Binding-site contacts:
Ligand atom O5 contacts residue ASN177 of chain 1.K at 2.4 Å (h-bond).
Ligand atom O7 contacts residue ASN177 of chain 1.K at 4.4 Å.
Ligand atom O6 contacts residue THR227 of chain 1.K at 2.8 Å (h-bond).
Ligand atom O6 contacts residue ASP232 of chain 1.K at 3.5 Å (salt-bridge).
Ligand atom N2 contacts residue ASN177 of chain 1.K at 2.9 Å (h-bond).
Ligand atom C7 contacts residue ASN177 of chain 1.K at 3.9 Å.
Ligand atom C6 contacts residue ASP232 of chain 1.K at 4.3 Å.
Ligand atom N2 contacts residue THR180 of chain 1.K at 4.1 Å.
Ligand atom C5 contacts residue ASN229 of chain 1.K at 4.0 Å.
Ligand atom C1 contacts residue ASN177 of chain 1.K at 1.4 Å.
Ligand atom C6 contacts residue THR227 of chain 1.K at 3.2 Å.
Ligand atom C7 contacts residue GLU211 of chain 1.K at 4.1 Å.
Ligand atom C8 contacts residue THR227 of chain 1.K at 3.6 Å.
Ligand atom N2 contacts residue GLY210 of chain 1.K at 4.2 Å.
Ligand atom C4 contacts residue ASN229 of chain 1.K at 4.4 Å.
Ligand atom C8 contacts residue THR180 of chain 1.K at 3.7 Å.
Ligand atom O7 contacts residue ASN229 of chain 1.K at 4.2 Å.
Ligand atom O7 contacts residue SER228 of chain 1.K at 3.4 Å.
Ligand atom N2 contacts residue GLU211 of chain 1.K at 3.9 Å.
Ligand atom C2 contacts residue SER228 of chain 1.K at 4.4 Å.
Ligand atom C1 contacts residue ASN229 of chain 1.K at 4.0 Å.
Ligand atom C4 contacts residue ASN177 of chain 1.K at 4.2 Å.
Ligand atom C7 contacts residue THR227 of chain 1.K at 3.6 Å.
Ligand atom O5 contacts residue ASN229 of chain 1.K at 4.3 Å.
Ligand atom C1 contacts residue GLY210 of chain 1.K at 4.1 Å.
Ligand atom C2 contacts residue ASN177 of chain 1.K at 2.5 Å.
Ligand atom O4 contacts residue ASN229 of chain 1.K at 4.3 Å.
Ligand atom C7 contacts residue THR180 of chain 1.K at 3.7 Å.
Ligand atom N2 contacts residue THR227 of chain 1.K at 4.0 Å.
Ligand atom O7 contacts residue THR227 of chain 1.K at 3.3 Å (h-bond).
Ligand atom O6 contacts residue ASN229 of chain 1.K at 4.2 Å.
Ligand atom C3 contacts residue ASN177 of chain 1.K at 3.8 Å.
Ligand atom C5 contacts residue ASN177 of chain 1.K at 3.7 Å.
Ligand atom O5 contacts residue THR227 of chain 1.K at 4.3 Å.
Ligand atom C5 contacts residue THR227 of chain 1.K at 3.6 Å.
Ligand atom C8 contacts residue GLU211 of chain 1.K at 3.2 Å.
Ligand atom O3 contacts residue ASP232 of chain 1.K at 4.0 Å.
Ligand atom O4 contacts residue THR227 of chain 1.K at 4.0 Å.
Ligand atom C7 contacts residue SER228 of chain 1.K at 4.2 Å.
Ligand atom O7 contacts residue THR180 of chain 1.K at 3.8 Å.

Sequence of chain 1.K:
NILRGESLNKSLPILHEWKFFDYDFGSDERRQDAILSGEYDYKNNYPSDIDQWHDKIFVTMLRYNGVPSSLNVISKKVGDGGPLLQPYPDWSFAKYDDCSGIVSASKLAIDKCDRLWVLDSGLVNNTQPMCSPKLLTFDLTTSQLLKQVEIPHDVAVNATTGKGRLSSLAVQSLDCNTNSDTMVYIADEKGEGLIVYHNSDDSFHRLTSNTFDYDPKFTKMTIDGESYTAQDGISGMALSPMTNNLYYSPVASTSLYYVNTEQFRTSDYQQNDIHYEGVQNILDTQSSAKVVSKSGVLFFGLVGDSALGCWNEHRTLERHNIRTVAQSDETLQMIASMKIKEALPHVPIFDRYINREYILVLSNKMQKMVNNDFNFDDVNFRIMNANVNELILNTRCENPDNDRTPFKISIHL

The small molecule below binds the protein below.
Small molecule (SMILES): CC(=O)N[C@H]1[C@H](O[C@H]2[C@H](O)[C@@H](NC(C)=O)CO[C@@H]2CO)O[C@H](CO)[C@@H](O[C@@H]2O[C@H](CO)[C@@H](O)[C@H](O)[C@@H]2O)[C@@H]1O